Sequence of chain 1.H:
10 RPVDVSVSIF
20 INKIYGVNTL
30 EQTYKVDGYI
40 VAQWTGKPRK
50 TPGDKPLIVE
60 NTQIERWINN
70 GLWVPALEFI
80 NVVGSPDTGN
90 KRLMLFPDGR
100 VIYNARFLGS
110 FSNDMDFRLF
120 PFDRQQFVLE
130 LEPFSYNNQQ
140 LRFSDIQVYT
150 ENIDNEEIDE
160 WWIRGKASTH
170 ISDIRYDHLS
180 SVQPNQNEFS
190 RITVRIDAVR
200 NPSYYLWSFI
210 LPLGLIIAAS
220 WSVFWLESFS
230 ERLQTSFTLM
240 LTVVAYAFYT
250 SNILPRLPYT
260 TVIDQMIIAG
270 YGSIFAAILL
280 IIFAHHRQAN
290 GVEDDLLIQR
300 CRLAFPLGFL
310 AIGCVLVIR

Sequence of chain 1.J:
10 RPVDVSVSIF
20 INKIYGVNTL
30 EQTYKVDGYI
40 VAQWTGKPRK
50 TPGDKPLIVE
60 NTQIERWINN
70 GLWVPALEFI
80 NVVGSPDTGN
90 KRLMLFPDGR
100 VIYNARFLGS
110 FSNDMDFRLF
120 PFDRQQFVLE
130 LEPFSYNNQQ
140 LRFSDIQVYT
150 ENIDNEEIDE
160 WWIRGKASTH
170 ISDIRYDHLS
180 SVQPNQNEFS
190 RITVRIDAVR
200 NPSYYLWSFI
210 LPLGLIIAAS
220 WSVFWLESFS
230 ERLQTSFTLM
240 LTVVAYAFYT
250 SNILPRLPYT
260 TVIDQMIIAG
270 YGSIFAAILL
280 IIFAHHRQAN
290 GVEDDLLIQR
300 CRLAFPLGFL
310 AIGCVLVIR

Binding-site contacts:
Ligand atom F05 contacts residue THR237 of chain 1.G at 3.7 Å.
Ligand atom C02 contacts residue LEU240 of chain 1.H at 4.1 Å (hydrophobic).
Ligand atom F02 contacts residue THR237 of chain 1.H at 2.9 Å.
Ligand atom F03 contacts residue LEU240 of chain 1.I at 3.4 Å.
Ligand atom F01 contacts residue THR237 of chain 1.I at 2.8 Å.
Ligand atom CL1 contacts residue THR237 of chain 1.H at 4.2 Å.
Ligand atom F04 contacts residue THR237 of chain 1.J at 3.2 Å.
Ligand atom F04 contacts residue LEU240 of chain 1.F at 4.4 Å.
Ligand atom CL1 contacts residue LEU240 of chain 1.H at 4.3 Å.
Ligand atom F04 contacts residue THR237 of chain 1.F at 2.8 Å.
Ligand atom F03 contacts residue THR237 of chain 1.I at 3.6 Å.
Ligand atom C02 contacts residue LEU240 of chain 1.I at 4.5 Å (hydrophobic).
Ligand atom C01 contacts residue THR237 of chain 1.I at 3.6 Å.
Ligand atom F03 contacts residue LEU240 of chain 1.H at 4.4 Å.
Ligand atom C03 contacts residue THR237 of chain 1.F at 3.4 Å.
Ligand atom F05 contacts residue THR237 of chain 1.F at 2.9 Å.
Ligand atom C01 contacts residue LEU240 of chain 1.I at 4.4 Å (hydrophobic).
Ligand atom O01 contacts residue LEU240 of chain 1.F at 4.0 Å.
Ligand atom C01 contacts residue THR237 of chain 1.H at 3.9 Å.
Ligand atom F03 contacts residue THR237 of chain 1.H at 3.1 Å.
Ligand atom CL1 contacts residue THR237 of chain 1.G at 3.0 Å.
Ligand atom F02 contacts residue THR237 of chain 1.I at 3.9 Å.
Ligand atom C03 contacts residue THR237 of chain 1.J at 4.0 Å.

Sequence of chain 1.G:
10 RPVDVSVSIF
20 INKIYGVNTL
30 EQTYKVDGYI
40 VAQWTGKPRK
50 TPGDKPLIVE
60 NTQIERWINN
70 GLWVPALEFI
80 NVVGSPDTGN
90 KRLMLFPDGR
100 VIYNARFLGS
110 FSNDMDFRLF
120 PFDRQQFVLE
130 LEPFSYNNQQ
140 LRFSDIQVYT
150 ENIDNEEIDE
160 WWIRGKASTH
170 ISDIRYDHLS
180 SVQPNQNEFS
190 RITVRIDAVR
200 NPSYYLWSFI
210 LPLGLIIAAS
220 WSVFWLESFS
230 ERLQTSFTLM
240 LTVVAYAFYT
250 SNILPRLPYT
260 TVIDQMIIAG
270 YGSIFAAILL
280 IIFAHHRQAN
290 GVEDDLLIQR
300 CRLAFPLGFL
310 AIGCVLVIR

Sequence of chain 1.F:
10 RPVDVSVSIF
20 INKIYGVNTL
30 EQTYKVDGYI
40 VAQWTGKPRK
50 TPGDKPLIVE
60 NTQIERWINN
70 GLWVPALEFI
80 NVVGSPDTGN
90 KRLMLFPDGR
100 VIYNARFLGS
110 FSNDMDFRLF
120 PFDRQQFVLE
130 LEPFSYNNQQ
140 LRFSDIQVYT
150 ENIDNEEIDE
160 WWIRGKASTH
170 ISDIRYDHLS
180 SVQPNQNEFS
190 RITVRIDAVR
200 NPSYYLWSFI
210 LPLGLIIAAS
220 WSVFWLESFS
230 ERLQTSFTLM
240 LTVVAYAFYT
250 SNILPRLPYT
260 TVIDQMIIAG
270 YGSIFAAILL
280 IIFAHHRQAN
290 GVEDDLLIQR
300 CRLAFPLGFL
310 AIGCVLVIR

The protein below binds the small molecule below.
Small molecule (SMILES): FC(F)O[C@H](Cl)C(F)(F)F

Sequence of chain 1.I:
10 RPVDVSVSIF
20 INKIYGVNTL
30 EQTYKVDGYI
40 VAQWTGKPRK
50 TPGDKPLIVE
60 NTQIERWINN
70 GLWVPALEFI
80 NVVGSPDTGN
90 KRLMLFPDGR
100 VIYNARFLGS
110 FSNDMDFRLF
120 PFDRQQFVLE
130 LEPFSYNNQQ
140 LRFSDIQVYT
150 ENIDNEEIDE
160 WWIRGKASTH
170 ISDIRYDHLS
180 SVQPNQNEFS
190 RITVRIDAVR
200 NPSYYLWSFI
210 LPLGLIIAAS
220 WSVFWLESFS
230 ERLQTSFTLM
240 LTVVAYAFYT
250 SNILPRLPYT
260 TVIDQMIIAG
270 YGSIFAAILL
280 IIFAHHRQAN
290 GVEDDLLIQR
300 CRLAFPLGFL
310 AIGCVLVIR